Binding-site contacts:
Ligand atom CG2 contacts residue THR40 of chain 1.A at 3.5 Å.
Ligand atom CB contacts residue GLN45 of chain 1.A at 3.4 Å.
Ligand atom O contacts residue MET16 of chain 1.A at 2.9 Å (h-bond).
Ligand atom CG contacts residue GLN45 of chain 1.A at 3.7 Å.
Ligand atom O contacts residue MET16 of chain 1.A at 3.4 Å.
Ligand atom CZ contacts residue GLN36 of chain 1.A at 3.7 Å.
Ligand atom NH1 contacts residue GLN68 of chain 1.A at 3.8 Å.
Ligand atom CB contacts residue THR49 of chain 1.A at 3.5 Å.
Ligand atom CD contacts residue THR49 of chain 1.A at 2.8 Å.
Ligand atom CG contacts residue PHE38 of chain 1.A at 3.7 Å (hydrophobic).
Ligand atom CD contacts residue THR49 of chain 1.A at 3.8 Å.
Ligand atom CB contacts residue GLU14 of chain 1.A at 3.7 Å.
Ligand atom CD1 contacts residue MET16 of chain 1.A at 3.7 Å (hydrophobic).
Ligand atom C contacts residue THR49 of chain 1.A at 3.6 Å.
Ligand atom CD2 contacts residue PHE38 of chain 1.A at 3.5 Å (hydrophobic).
Ligand atom CB contacts residue PHE38 of chain 1.A at 3.5 Å (hydrophobic).
Ligand atom O contacts residue THR15 of chain 1.A at 3.1 Å.
Ligand atom CG contacts residue ASN70 of chain 1.A at 3.7 Å.
Ligand atom CA contacts residue SER39 of chain 1.A at 3.6 Å.
Ligand atom NE contacts residue GLU14 of chain 1.A at 3.0 Å (salt-bridge).
Ligand atom N contacts residue THR49 of chain 1.A at 3.2 Å (h-bond).
Ligand atom CG contacts residue THR49 of chain 1.A at 3.4 Å.
Ligand atom CB contacts residue ALA47 of chain 1.A at 3.6 Å (hydrophobic).
Ligand atom N contacts residue SER39 of chain 1.A at 3.2 Å (h-bond).
Ligand atom CG contacts residue ILE50 of chain 1.A at 3.7 Å (hydrophobic).
Ligand atom CE2 contacts residue GLN36 of chain 1.A at 3.6 Å.
Ligand atom CD contacts residue GLU14 of chain 1.A at 3.6 Å.
Ligand atom O contacts residue PHE38 of chain 1.A at 3.6 Å.
Ligand atom CG contacts residue GLU14 of chain 1.A at 3.8 Å.
Ligand atom O contacts residue VAL48 of chain 1.A at 3.3 Å.
Ligand atom O contacts residue THR49 of chain 1.A at 2.9 Å (h-bond).
Ligand atom CG1 contacts residue MET16 of chain 1.A at 3.8 Å (hydrophobic).
Ligand atom CD contacts residue ASN70 of chain 1.A at 3.4 Å.
Ligand atom O contacts residue SER39 of chain 1.A at 3.0 Å (h-bond).
Ligand atom CD contacts residue GLU14 of chain 1.A at 3.6 Å.
Ligand atom CB contacts residue PHE38 of chain 1.A at 3.6 Å (hydrophobic).
Ligand atom NH2 contacts residue THR49 of chain 1.A at 3.6 Å.
Ligand atom CA contacts residue THR49 of chain 1.A at 3.7 Å.
Ligand atom N contacts residue MET16 of chain 1.A at 3.6 Å.
Ligand atom CB contacts residue THR15 of chain 1.A at 3.8 Å.

Sequence of chain 1.A:
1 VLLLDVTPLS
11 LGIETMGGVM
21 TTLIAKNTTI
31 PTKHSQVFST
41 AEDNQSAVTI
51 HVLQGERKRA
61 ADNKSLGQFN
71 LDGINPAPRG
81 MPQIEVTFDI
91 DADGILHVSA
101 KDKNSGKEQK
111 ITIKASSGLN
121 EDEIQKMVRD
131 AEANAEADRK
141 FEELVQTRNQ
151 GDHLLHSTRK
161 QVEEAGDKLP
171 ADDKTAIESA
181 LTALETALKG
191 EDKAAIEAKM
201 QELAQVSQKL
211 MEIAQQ

A protein and the small-molecule ligand that binds it are described below.
Small molecule (SMILES): CC[C@H](C)[C@H](NC(=O)[C@@H]1CCCN1C(=O)[C@H](CCCN=C(N)N)NC(=O)[C@@H]1CCCN1C(=O)[C@@H]1CCCN1)C(=O)N[C@@H](Cc1ccc(O)cc1)C(=O)N[C@H](C=O)CC(N)=O